Sequence of chain 1.B:
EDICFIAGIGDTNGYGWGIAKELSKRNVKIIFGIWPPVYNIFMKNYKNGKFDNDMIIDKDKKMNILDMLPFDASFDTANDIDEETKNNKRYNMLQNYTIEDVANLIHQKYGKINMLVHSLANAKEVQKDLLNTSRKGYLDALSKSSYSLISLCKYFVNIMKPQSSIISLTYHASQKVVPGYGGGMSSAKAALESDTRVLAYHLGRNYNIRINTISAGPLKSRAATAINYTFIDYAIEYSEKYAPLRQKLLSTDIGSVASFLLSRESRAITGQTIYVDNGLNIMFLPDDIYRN

Binding-site contacts:
Ligand atom C8 contacts residue ALA224 of chain 1.B at 3.9 Å (hydrophobic).
Ligand atom C2 contacts residue NAD1 of chain 1.E at 3.2 Å.
Ligand atom O5 contacts residue LYS189 of chain 1.B at 3.7 Å.
Ligand atom O5 contacts residue TYR181 of chain 1.B at 2.4 Å (h-bond).
Ligand atom N17 contacts residue ALA123 of chain 1.B at 3.5 Å (h-bond).
Ligand atom C6 contacts residue NAD1 of chain 1.E at 3.4 Å.
Ligand atom C13 contacts residue ALA121 of chain 1.B at 3.6 Å (hydrophobic).
Ligand atom C11 contacts residue ALA223 of chain 1.B at 3.8 Å (hydrophobic).
Ligand atom C3 contacts residue TYR171 of chain 1.B at 3.8 Å (hydrophobic).
Ligand atom O19 contacts residue ASN122 of chain 1.B at 2.8 Å (h-bond).
Ligand atom C7 contacts residue ALA224 of chain 1.B at 4.0 Å (hydrophobic).
Ligand atom C13 contacts residue ALA223 of chain 1.B at 3.9 Å (hydrophobic).
Ligand atom C10 contacts residue NAD1 of chain 1.E at 3.9 Å.
Ligand atom C10 contacts residue MET185 of chain 1.B at 3.9 Å (hydrophobic).
Ligand atom CL12 contacts residue ALA223 of chain 1.B at 3.5 Å.
Ligand atom CL20 contacts residue TYR171 of chain 1.B at 3.5 Å.
Ligand atom O19 contacts residue ALA121 of chain 1.B at 4.0 Å.
Ligand atom C4 contacts residue TYR181 of chain 1.B at 3.3 Å (hydrophobic).
Ligand atom O19 contacts residue ALA123 of chain 1.B at 2.9 Å (h-bond).
Ligand atom CL12 contacts residue ALA121 of chain 1.B at 3.9 Å.
Ligand atom CL20 contacts residue NAD1 of chain 1.E at 3.3 Å.
Ligand atom C8 contacts residue NAD1 of chain 1.E at 3.0 Å.
Ligand atom C3 contacts residue TYR181 of chain 1.B at 3.5 Å (hydrophobic).
Ligand atom C8 contacts residue ILE227 of chain 1.B at 3.9 Å (hydrophobic).
Ligand atom C7 contacts residue ILE227 of chain 1.B at 3.8 Å (hydrophobic).
Ligand atom C4 contacts residue NAD1 of chain 1.E at 3.4 Å.
Ligand atom N17 contacts residue ASN122 of chain 1.B at 4.0 Å.
Ligand atom C3 contacts residue NAD1 of chain 1.E at 3.3 Å.
Ligand atom O5 contacts residue TYR171 of chain 1.B at 3.9 Å.
Ligand atom C7 contacts residue NAD1 of chain 1.E at 3.6 Å.
Ligand atom C16 contacts residue MET185 of chain 1.B at 3.5 Å (hydrophobic).
Ligand atom C11 contacts residue ALA121 of chain 1.B at 3.8 Å (hydrophobic).
Ligand atom CL12 contacts residue NAD1 of chain 1.E at 3.1 Å.
Ligand atom O9 contacts residue NAD1 of chain 1.E at 3.1 Å.
Ligand atom C15 contacts residue MET185 of chain 1.B at 3.6 Å (hydrophobic).
Ligand atom O18 contacts residue VAL126 of chain 1.B at 3.1 Å.
Ligand atom CL20 contacts residue ILE273 of chain 1.B at 3.9 Å.
Ligand atom O5 contacts residue NAD1 of chain 1.E at 2.5 Å (h-bond).
Ligand atom C16 contacts residue TYR181 of chain 1.B at 4.1 Å (hydrophobic).
Ligand atom O18 contacts residue ALA123 of chain 1.B at 3.3 Å (h-bond).

A protein and the small-molecule ligand that binds it are described below.
Small molecule (SMILES): O=[N+]([O-])c1ccc(Oc2ccc(Cl)cc2O)c(Cl)c1